Sequence of chain 1.A:
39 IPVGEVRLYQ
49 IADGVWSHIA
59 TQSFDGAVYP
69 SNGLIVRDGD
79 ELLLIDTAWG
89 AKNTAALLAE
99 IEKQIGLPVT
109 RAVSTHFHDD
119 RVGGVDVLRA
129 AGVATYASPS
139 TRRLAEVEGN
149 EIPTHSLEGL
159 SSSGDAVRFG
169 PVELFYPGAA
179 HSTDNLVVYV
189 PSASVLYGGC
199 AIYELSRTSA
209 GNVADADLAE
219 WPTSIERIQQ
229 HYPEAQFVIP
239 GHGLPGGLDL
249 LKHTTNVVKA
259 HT

Binding-site contacts:
Ligand atom C11 contacts residue PHE62 of chain 1.A at 4.0 Å (hydrophobic).
Ligand atom C19 contacts residue HIS116 of chain 1.A at 3.5 Å.
Ligand atom O03 contacts residue TYR201 of chain 1.A at 3.9 Å.
Ligand atom C07 contacts residue HIS240 of chain 1.A at 3.3 Å.
Ligand atom C15 contacts residue TRP87 of chain 1.A at 3.9 Å (hydrophobic).
Ligand atom C14 contacts residue PHE62 of chain 1.A at 3.6 Å (hydrophobic).
Ligand atom C02 contacts residue ASN210 of chain 1.A at 3.7 Å.
Ligand atom O01 contacts residue ASN210 of chain 1.A at 2.7 Å (h-bond).
Ligand atom C18 contacts residue ASN210 of chain 1.A at 3.9 Å.
Ligand atom C15 contacts residue PHE62 of chain 1.A at 3.6 Å (hydrophobic).
Ligand atom C19 contacts residue PHE62 of chain 1.A at 3.6 Å (hydrophobic).
Ligand atom C08 contacts residue HIS240 of chain 1.A at 3.4 Å.
Ligand atom N10 contacts residue PHE62 of chain 1.A at 4.0 Å.
Ligand atom C09 contacts residue PHE62 of chain 1.A at 3.8 Å (hydrophobic).
Ligand atom C19 contacts residue ASN210 of chain 1.A at 3.4 Å.
Ligand atom C14 contacts residue ASP118 of chain 1.A at 3.8 Å.
Ligand atom O01 contacts residue GLY209 of chain 1.A at 3.3 Å.
Ligand atom C08 contacts residue PHE62 of chain 1.A at 4.1 Å (hydrophobic).
Ligand atom C18 contacts residue PHE62 of chain 1.A at 3.9 Å (hydrophobic).
Ligand atom C06 contacts residue TYR67 of chain 1.A at 3.8 Å (hydrophobic).
Ligand atom C16 contacts residue PHE62 of chain 1.A at 4.1 Å (hydrophobic).
Ligand atom C06 contacts residue HIS240 of chain 1.A at 3.4 Å.
Ligand atom C18 contacts residue HIS116 of chain 1.A at 3.3 Å.
Ligand atom O12 contacts residue ASN210 of chain 1.A at 3.2 Å (h-bond).
Ligand atom C07 contacts residue TYR67 of chain 1.A at 3.9 Å (hydrophobic).
Ligand atom C04 contacts residue HIS240 of chain 1.A at 3.8 Å.
Ligand atom C11 contacts residue ASN210 of chain 1.A at 4.1 Å.
Ligand atom C16 contacts residue ASP117 of chain 1.A at 4.0 Å.
Ligand atom C05 contacts residue ARG205 of chain 1.A at 4.0 Å.
Ligand atom C15 contacts residue ASP118 of chain 1.A at 3.5 Å.
Ligand atom C13 contacts residue HIS240 of chain 1.A at 3.6 Å.
Ligand atom N10 contacts residue HIS240 of chain 1.A at 4.1 Å.
Ligand atom O03 contacts residue HIS179 of chain 1.A at 3.4 Å.
Ligand atom C16 contacts residue ASP118 of chain 1.A at 3.7 Å.
Ligand atom C17 contacts residue HIS116 of chain 1.A at 3.6 Å.
Ligand atom O12 contacts residue HIS179 of chain 1.A at 3.4 Å.
Ligand atom C09 contacts residue TRP87 of chain 1.A at 3.7 Å (hydrophobic).
Ligand atom C17 contacts residue ASP117 of chain 1.A at 3.9 Å.
Ligand atom C09 contacts residue HIS240 of chain 1.A at 3.6 Å.
Ligand atom C05 contacts residue HIS240 of chain 1.A at 3.8 Å.

The protein below binds the small molecule below.
Small molecule (SMILES): O=C(O)c1cccc2c1C(=O)N(c1ccccc1)C2